This protein binds this small molecule.
Small molecule (SMILES): N=C(N)NCCCC[C@H](N)C(=O)O

Binding-site contacts:
Ligand atom N contacts residue LEU68 of chain 1.A at 4.3 Å.
Ligand atom CG' contacts residue TYR53 of chain 1.A at 3.4 Å (hydrophobic).
Ligand atom NH1 contacts residue ALA52 of chain 1.A at 3.8 Å.
Ligand atom O contacts residue ARG71 of chain 1.A at 3.8 Å.
Ligand atom CZ contacts residue TYR53 of chain 1.A at 4.3 Å (hydrophobic).
Ligand atom NH1 contacts residue ASP58 of chain 1.A at 3.3 Å (salt-bridge).
Ligand atom N contacts residue ALA52 of chain 1.A at 4.5 Å.
Ligand atom N contacts residue LEU49 of chain 1.A at 3.9 Å.
Ligand atom CZ contacts residue ASP58 of chain 1.A at 4.2 Å.
Ligand atom CD contacts residue TYR53 of chain 1.A at 4.4 Å (hydrophobic).
Ligand atom NE contacts residue ALA52 of chain 1.A at 3.5 Å (h-bond).
Ligand atom N contacts residue TYR53 of chain 1.A at 3.7 Å.
Ligand atom O contacts residue GLU48 of chain 1.A at 3.8 Å.
Ligand atom CB contacts residue TYR53 of chain 1.A at 4.3 Å (hydrophobic).
Ligand atom NE contacts residue TYR53 of chain 1.A at 3.8 Å.
Ligand atom CD contacts residue ALA52 of chain 1.A at 4.4 Å (hydrophobic).
Ligand atom C contacts residue ARG71 of chain 1.A at 4.1 Å.
Ligand atom OXT contacts residue ARG71 of chain 1.A at 4.5 Å.
Ligand atom CG contacts residue TYR53 of chain 1.A at 4.4 Å (hydrophobic).
Ligand atom N contacts residue ARG71 of chain 1.A at 4.0 Å.
Ligand atom CA contacts residue TYR53 of chain 1.A at 4.0 Å (hydrophobic).
Ligand atom CG contacts residue ALA52 of chain 1.A at 4.2 Å (hydrophobic).
Ligand atom CZ contacts residue ALA52 of chain 1.A at 4.0 Å (hydrophobic).
Ligand atom NH1 contacts residue TYR53 of chain 1.A at 4.0 Å.

Sequence of chain 1.A:
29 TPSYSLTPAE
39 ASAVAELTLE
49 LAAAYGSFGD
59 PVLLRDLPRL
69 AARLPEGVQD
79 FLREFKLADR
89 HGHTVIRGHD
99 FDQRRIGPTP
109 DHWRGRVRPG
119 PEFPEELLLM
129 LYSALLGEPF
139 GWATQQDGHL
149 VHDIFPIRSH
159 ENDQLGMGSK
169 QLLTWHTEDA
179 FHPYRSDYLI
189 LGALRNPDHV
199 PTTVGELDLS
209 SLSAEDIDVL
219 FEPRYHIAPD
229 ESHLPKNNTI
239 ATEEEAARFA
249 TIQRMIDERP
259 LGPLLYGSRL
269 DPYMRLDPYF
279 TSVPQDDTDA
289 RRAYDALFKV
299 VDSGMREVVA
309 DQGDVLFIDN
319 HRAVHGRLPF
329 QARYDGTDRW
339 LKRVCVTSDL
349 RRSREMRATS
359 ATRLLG